Sequence of chain 1.A:
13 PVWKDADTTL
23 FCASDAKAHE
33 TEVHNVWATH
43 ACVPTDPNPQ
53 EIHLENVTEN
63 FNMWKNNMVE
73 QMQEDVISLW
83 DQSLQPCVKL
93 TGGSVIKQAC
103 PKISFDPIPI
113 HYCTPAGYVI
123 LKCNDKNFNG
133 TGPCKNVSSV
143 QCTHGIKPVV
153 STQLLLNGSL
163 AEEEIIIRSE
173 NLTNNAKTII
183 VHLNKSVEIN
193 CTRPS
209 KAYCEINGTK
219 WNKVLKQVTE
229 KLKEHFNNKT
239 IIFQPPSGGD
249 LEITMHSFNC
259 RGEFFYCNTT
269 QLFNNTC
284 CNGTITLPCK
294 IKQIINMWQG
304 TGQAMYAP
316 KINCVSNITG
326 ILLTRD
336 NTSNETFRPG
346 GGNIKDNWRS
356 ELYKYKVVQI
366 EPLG

This small molecule binds to this protein.
Small molecule (SMILES): CC(=O)N[C@@H]1[C@@H](O)[C@H](O)[C@@H](CO)O[C@H]1O

Binding-site contacts:
Ligand atom C5 contacts residue ASN215 of chain 1.A at 3.2 Å.
Ligand atom C2 contacts residue ASN215 of chain 1.A at 2.6 Å.
Ligand atom C3 contacts residue ASN215 of chain 1.A at 3.8 Å.
Ligand atom O5 contacts residue ASN215 of chain 1.A at 1.9 Å (h-bond).
Ligand atom O5 contacts residue THR217 of chain 1.A at 3.4 Å (h-bond).
Ligand atom C2 contacts residue THR217 of chain 1.A at 4.5 Å.
Ligand atom C1 contacts residue ASN215 of chain 1.A at 1.4 Å.
Ligand atom N2 contacts residue ASN215 of chain 1.A at 2.7 Å (h-bond).
Ligand atom C7 contacts residue ASN215 of chain 1.A at 2.9 Å.
Ligand atom C8 contacts residue ASN215 of chain 1.A at 3.6 Å.
Ligand atom C6 contacts residue LYS218 of chain 1.A at 4.4 Å.
Ligand atom C7 contacts residue THR287 of chain 1.A at 4.2 Å.
Ligand atom C6 contacts residue ASN215 of chain 1.A at 4.2 Å.
Ligand atom O6 contacts residue LYS218 of chain 1.A at 4.1 Å.
Ligand atom C1 contacts residue THR217 of chain 1.A at 3.0 Å.
Ligand atom C8 contacts residue THR287 of chain 1.A at 3.6 Å.
Ligand atom O5 contacts residue LYS218 of chain 1.A at 4.3 Å.
Ligand atom O7 contacts residue THR287 of chain 1.A at 4.5 Å.
Ligand atom O7 contacts residue ASN215 of chain 1.A at 3.3 Å (h-bond).
Ligand atom C4 contacts residue ASN215 of chain 1.A at 4.0 Å.
Ligand atom C5 contacts residue THR217 of chain 1.A at 4.1 Å.